Sequence of chain 1.C:
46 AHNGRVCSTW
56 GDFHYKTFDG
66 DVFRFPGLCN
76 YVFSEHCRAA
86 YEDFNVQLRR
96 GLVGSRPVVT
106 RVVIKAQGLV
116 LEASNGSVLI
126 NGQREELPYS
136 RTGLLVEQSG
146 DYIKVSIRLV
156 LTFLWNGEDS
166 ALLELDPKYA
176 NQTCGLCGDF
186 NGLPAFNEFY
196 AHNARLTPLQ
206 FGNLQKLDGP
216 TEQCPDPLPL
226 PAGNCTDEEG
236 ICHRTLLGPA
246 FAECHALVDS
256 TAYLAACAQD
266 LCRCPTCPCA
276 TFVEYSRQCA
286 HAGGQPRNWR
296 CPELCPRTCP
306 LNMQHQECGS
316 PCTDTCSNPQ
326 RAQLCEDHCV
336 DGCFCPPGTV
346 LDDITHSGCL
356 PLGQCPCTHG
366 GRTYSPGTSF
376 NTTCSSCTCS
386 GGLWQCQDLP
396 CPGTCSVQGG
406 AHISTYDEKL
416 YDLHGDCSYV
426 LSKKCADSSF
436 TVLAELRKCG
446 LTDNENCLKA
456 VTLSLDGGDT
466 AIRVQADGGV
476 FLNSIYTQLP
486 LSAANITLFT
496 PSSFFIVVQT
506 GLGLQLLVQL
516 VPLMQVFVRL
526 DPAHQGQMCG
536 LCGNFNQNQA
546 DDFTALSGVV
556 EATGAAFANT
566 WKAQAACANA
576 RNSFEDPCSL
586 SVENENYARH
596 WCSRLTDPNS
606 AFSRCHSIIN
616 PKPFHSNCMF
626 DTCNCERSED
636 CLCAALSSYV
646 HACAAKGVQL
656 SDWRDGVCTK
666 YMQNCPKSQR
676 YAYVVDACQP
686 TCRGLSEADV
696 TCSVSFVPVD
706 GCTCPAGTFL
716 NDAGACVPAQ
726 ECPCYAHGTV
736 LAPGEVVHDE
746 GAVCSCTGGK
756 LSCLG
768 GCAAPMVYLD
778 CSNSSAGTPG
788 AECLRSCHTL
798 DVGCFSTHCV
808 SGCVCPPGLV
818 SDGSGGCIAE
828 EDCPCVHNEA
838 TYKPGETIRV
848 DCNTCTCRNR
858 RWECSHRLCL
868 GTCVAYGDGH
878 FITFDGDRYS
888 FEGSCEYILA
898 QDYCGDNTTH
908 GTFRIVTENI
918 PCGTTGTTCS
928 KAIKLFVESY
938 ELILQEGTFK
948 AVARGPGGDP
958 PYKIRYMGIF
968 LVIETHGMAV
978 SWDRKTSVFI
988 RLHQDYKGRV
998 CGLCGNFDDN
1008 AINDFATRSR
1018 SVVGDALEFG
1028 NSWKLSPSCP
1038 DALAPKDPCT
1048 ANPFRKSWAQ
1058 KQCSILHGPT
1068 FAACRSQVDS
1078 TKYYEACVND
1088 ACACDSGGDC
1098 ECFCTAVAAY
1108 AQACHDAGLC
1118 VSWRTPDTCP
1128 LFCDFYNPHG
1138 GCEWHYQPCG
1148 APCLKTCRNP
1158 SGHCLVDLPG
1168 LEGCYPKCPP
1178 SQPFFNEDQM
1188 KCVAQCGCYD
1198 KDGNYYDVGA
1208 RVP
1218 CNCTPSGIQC

A protein and the small-molecule ligand that binds it are described below.
Small molecule (SMILES): CC(=O)N[C@@H]1[C@@H](O)[C@H](O)[C@@H](CO)O[C@H]1O

Binding-site contacts:
Ligand atom O5 contacts residue ASN176 of chain 1.C at 2.3 Å (h-bond).
Ligand atom C1 contacts residue ASN176 of chain 1.C at 1.4 Å.
Ligand atom C7 contacts residue ASN176 of chain 1.C at 3.0 Å.
Ligand atom N2 contacts residue ASN176 of chain 1.C at 2.9 Å (h-bond).
Ligand atom C3 contacts residue ASN176 of chain 1.C at 3.8 Å.
Ligand atom C2 contacts residue ASN176 of chain 1.C at 2.4 Å.
Ligand atom C6 contacts residue ARG83 of chain 1.C at 3.7 Å.
Ligand atom O6 contacts residue ARG83 of chain 1.C at 4.2 Å.
Ligand atom C5 contacts residue ASN176 of chain 1.C at 3.6 Å.
Ligand atom C8 contacts residue ASN176 of chain 1.C at 4.3 Å.
Ligand atom C4 contacts residue ASN176 of chain 1.C at 4.2 Å.
Ligand atom O7 contacts residue ASN176 of chain 1.C at 2.5 Å (h-bond).